This small molecule binds to this protein.
Small molecule (SMILES): Brc1ccc(N2CCCNCC2)cn1

Sequence of chain 1.P:
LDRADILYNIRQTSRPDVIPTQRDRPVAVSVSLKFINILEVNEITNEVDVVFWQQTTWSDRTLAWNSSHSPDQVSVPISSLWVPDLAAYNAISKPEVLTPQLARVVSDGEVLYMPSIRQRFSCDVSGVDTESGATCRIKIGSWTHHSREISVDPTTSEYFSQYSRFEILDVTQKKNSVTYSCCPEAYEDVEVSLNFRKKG

Sequence of chain 1.Q:
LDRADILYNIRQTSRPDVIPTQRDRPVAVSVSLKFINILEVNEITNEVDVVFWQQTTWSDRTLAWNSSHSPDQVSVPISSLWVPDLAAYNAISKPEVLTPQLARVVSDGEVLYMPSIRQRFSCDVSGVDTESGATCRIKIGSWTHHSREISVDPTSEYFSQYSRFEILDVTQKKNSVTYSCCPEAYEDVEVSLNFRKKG

Binding-site contacts:
Ligand atom N1 contacts residue MET114 of chain 1.Q at 3.6 Å.
Ligand atom BR1 contacts residue MET114 of chain 1.Q at 4.2 Å.
Ligand atom C7 contacts residue TRP53 of chain 1.Q at 4.0 Å (hydrophobic).
Ligand atom C5 contacts residue LEU112 of chain 1.Q at 4.0 Å (hydrophobic).
Ligand atom C2 contacts residue MET114 of chain 1.Q at 3.5 Å (hydrophobic).
Ligand atom N2 contacts residue TRP143 of chain 1.P at 3.2 Å (h-bond).
Ligand atom BR1 contacts residue LEU112 of chain 1.Q at 3.2 Å.
Ligand atom N3 contacts residue TRP143 of chain 1.P at 3.2 Å (h-bond).
Ligand atom C3 contacts residue CYS188 of chain 1.P at 4.1 Å (hydrophobic).
Ligand atom C1 contacts residue MET114 of chain 1.Q at 3.4 Å (hydrophobic).
Ligand atom BR1 contacts residue LEU102 of chain 1.Q at 3.9 Å.
Ligand atom C8 contacts residue TYR185 of chain 1.P at 3.4 Å (hydrophobic).
Ligand atom C3 contacts residue TRP143 of chain 1.P at 3.8 Å (hydrophobic).
Ligand atom C6 contacts residue TRP143 of chain 1.P at 2.9 Å (hydrophobic).
Ligand atom C1 contacts residue TRP143 of chain 1.P at 3.5 Å (hydrophobic).
Ligand atom N1 contacts residue THR144 of chain 1.P at 3.6 Å.
Ligand atom C3 contacts residue MET114 of chain 1.Q at 4.0 Å (hydrophobic).
Ligand atom N3 contacts residue SER142 of chain 1.P at 3.9 Å.
Ligand atom BR1 contacts residue ARG104 of chain 1.Q at 3.5 Å.
Ligand atom C7 contacts residue TRP143 of chain 1.P at 3.6 Å (hydrophobic).
Ligand atom BR1 contacts residue THR144 of chain 1.P at 3.9 Å.
Ligand atom C5 contacts residue THR144 of chain 1.P at 3.6 Å.
Ligand atom C10 contacts residue TRP143 of chain 1.P at 4.1 Å (hydrophobic).
Ligand atom N2 contacts residue MET114 of chain 1.Q at 3.5 Å.
Ligand atom C10 contacts residue CYS187 of chain 1.P at 3.8 Å (hydrophobic).
Ligand atom C2 contacts residue TRP143 of chain 1.P at 3.3 Å (hydrophobic).
Ligand atom C9 contacts residue TRP143 of chain 1.P at 3.9 Å (hydrophobic).
Ligand atom C4 contacts residue LEU112 of chain 1.Q at 3.6 Å (hydrophobic).
Ligand atom C9 contacts residue TYR185 of chain 1.P at 4.0 Å (hydrophobic).
Ligand atom C8 contacts residue TYR192 of chain 1.P at 3.6 Å (hydrophobic).
Ligand atom C8 contacts residue TRP143 of chain 1.P at 4.0 Å (hydrophobic).
Ligand atom C1 contacts residue THR144 of chain 1.P at 4.2 Å.
Ligand atom C7 contacts residue TYR89 of chain 1.P at 3.3 Å (hydrophobic).
Ligand atom C10 contacts residue MET114 of chain 1.Q at 3.6 Å (hydrophobic).
Ligand atom C9 contacts residue TYR192 of chain 1.P at 3.7 Å (hydrophobic).
Ligand atom BR1 contacts residue TYR113 of chain 1.Q at 4.1 Å.
Ligand atom C8 contacts residue TYR89 of chain 1.P at 3.4 Å (hydrophobic).
Ligand atom N3 contacts residue TYR89 of chain 1.P at 2.6 Å (h-bond).
Ligand atom BR1 contacts residue ALA103 of chain 1.Q at 4.0 Å.
Ligand atom N1 contacts residue TRP143 of chain 1.P at 4.0 Å.